The small molecule below binds the protein below.
Small molecule (SMILES): CC(=O)N[C@@H]1[C@@H](O)[C@H](O)[C@@H](CO)O[C@H]1O

Sequence of chain 1.B:
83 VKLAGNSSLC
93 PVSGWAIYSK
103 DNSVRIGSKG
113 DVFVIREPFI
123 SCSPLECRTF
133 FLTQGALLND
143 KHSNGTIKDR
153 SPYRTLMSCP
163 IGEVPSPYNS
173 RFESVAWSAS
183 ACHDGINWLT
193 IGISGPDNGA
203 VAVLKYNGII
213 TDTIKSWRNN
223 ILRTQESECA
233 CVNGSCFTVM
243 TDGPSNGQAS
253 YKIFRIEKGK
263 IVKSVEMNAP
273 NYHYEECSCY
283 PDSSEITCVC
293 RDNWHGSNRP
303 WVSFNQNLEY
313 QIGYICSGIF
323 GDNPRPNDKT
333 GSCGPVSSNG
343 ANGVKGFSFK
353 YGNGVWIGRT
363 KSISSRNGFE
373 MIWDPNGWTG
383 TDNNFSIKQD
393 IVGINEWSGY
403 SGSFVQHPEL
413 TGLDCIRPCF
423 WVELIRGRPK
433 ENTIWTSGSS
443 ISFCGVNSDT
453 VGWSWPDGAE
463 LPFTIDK

Binding-site contacts:
Ligand atom C4 contacts residue ASN146 of chain 1.B at 4.3 Å.
Ligand atom O6 contacts residue ASN146 of chain 1.B at 4.5 Å.
Ligand atom O7 contacts residue LYS143 of chain 1.B at 4.0 Å.
Ligand atom N2 contacts residue ASN146 of chain 1.B at 2.9 Å (h-bond).
Ligand atom C5 contacts residue ASN146 of chain 1.B at 3.6 Å.
Ligand atom C8 contacts residue ILE436 of chain 1.B at 4.1 Å (hydrophobic).
Ligand atom C3 contacts residue ASN146 of chain 1.B at 3.8 Å.
Ligand atom N2 contacts residue ILE436 of chain 1.B at 4.1 Å.
Ligand atom O7 contacts residue ASN146 of chain 1.B at 2.9 Å (h-bond).
Ligand atom C1 contacts residue ASN146 of chain 1.B at 1.4 Å.
Ligand atom C7 contacts residue ASN146 of chain 1.B at 3.3 Å.
Ligand atom C8 contacts residue ILE467 of chain 1.B at 3.7 Å (hydrophobic).
Ligand atom O5 contacts residue ASN146 of chain 1.B at 2.4 Å (h-bond).
Ligand atom C2 contacts residue ASN146 of chain 1.B at 2.5 Å.
Ligand atom O7 contacts residue ILE436 of chain 1.B at 4.4 Å.
Ligand atom C7 contacts residue ILE436 of chain 1.B at 4.0 Å (hydrophobic).